Sequence of chain 1.B:
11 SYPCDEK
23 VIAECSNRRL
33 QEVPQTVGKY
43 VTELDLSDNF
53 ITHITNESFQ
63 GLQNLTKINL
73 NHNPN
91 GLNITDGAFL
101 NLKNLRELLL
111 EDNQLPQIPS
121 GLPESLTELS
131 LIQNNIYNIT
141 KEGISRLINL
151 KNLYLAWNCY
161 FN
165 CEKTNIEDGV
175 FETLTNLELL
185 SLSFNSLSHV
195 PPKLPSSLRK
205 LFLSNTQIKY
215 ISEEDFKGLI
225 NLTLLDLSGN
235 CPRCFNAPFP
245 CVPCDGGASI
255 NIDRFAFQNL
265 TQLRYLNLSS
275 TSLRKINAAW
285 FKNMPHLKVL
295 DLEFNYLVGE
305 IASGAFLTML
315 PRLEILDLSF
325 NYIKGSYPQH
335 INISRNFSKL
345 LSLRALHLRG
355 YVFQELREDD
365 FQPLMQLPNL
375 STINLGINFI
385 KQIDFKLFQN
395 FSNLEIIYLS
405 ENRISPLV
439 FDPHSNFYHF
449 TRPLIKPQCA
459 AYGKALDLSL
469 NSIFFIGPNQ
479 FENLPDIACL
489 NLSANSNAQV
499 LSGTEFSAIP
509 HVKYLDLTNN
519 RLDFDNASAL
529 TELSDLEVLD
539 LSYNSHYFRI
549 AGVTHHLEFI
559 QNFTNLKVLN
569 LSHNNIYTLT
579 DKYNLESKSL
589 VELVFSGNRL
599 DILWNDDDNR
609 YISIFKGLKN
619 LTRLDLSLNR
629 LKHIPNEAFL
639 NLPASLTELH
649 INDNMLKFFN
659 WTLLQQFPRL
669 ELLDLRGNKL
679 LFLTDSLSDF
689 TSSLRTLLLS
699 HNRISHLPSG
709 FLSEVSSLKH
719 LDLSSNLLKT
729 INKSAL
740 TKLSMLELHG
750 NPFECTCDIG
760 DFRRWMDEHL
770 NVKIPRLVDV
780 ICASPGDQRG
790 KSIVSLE

Binding-site contacts:
Ligand atom C2 contacts residue ASN394 of chain 1.B at 2.5 Å.
Ligand atom N2 contacts residue GLU362 of chain 1.B at 4.2 Å.
Ligand atom C1 contacts residue ASN394 of chain 1.B at 1.4 Å.
Ligand atom C7 contacts residue ASN394 of chain 1.B at 3.5 Å.
Ligand atom C8 contacts residue GLN366 of chain 1.B at 4.1 Å.
Ligand atom C8 contacts residue MET369 of chain 1.B at 4.2 Å (hydrophobic).
Ligand atom O6 contacts residue GLN393 of chain 1.B at 3.3 Å (h-bond).
Ligand atom O7 contacts residue ASN394 of chain 1.B at 3.6 Å.
Ligand atom C5 contacts residue ASN394 of chain 1.B at 3.6 Å.
Ligand atom C4 contacts residue ASN394 of chain 1.B at 4.2 Å.
Ligand atom N2 contacts residue ASN394 of chain 1.B at 2.9 Å (h-bond).
Ligand atom O5 contacts residue ASN394 of chain 1.B at 2.3 Å (h-bond).
Ligand atom C1 contacts residue GLU362 of chain 1.B at 4.0 Å.
Ligand atom C3 contacts residue ASN394 of chain 1.B at 3.8 Å.

This protein binds this small molecule.
Small molecule (SMILES): CC(=O)N[C@@H]1[C@@H](O)[C@H](O)[C@@H](CO)O[C@H]1O